Binding-site contacts:
Ligand atom C1 contacts residue ASN400 of chain 1.A at 1.4 Å.
Ligand atom C2 contacts residue THR402 of chain 1.A at 4.2 Å.
Ligand atom C4 contacts residue ASN400 of chain 1.A at 4.2 Å.
Ligand atom C8 contacts residue THR387 of chain 1.A at 4.0 Å.
Ligand atom O5 contacts residue ASN400 of chain 1.A at 2.4 Å (h-bond).
Ligand atom C8 contacts residue VAL386 of chain 1.A at 3.7 Å (hydrophobic).
Ligand atom C2 contacts residue ASN400 of chain 1.A at 2.4 Å.
Ligand atom O7 contacts residue ASN400 of chain 1.A at 3.2 Å (h-bond).
Ligand atom C5 contacts residue ASN400 of chain 1.A at 3.6 Å.
Ligand atom C7 contacts residue ASN400 of chain 1.A at 3.2 Å.
Ligand atom N2 contacts residue ASN400 of chain 1.A at 2.8 Å (h-bond).
Ligand atom C8 contacts residue ASN400 of chain 1.A at 4.2 Å.
Ligand atom C3 contacts residue THR402 of chain 1.A at 4.3 Å.
Ligand atom N2 contacts residue THR402 of chain 1.A at 3.9 Å.
Ligand atom C1 contacts residue THR402 of chain 1.A at 3.6 Å.
Ligand atom C3 contacts residue ASN400 of chain 1.A at 3.6 Å.

A protein and the small-molecule ligand that binds it are described below.
Small molecule (SMILES): CC(=O)N[C@H]1[C@H](O[C@H]2[C@H](O)[C@@H](NC(C)=O)CO[C@@H]2CO)O[C@H](CO)[C@@H](O)[C@@H]1O

Sequence of chain 1.A:
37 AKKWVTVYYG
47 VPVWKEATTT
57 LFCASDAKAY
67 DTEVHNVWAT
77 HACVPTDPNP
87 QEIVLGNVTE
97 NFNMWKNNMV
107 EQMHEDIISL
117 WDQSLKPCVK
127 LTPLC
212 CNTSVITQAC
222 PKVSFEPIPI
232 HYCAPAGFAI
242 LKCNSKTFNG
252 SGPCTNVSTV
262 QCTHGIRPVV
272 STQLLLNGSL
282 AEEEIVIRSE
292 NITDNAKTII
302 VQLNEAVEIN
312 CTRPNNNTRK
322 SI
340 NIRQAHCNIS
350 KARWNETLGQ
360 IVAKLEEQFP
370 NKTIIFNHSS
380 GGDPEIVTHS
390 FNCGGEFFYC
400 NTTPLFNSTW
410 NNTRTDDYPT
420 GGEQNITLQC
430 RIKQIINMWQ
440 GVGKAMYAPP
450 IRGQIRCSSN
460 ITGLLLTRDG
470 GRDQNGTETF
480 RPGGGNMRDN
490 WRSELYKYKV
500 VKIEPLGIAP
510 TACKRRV